Sequence of chain 1.B:
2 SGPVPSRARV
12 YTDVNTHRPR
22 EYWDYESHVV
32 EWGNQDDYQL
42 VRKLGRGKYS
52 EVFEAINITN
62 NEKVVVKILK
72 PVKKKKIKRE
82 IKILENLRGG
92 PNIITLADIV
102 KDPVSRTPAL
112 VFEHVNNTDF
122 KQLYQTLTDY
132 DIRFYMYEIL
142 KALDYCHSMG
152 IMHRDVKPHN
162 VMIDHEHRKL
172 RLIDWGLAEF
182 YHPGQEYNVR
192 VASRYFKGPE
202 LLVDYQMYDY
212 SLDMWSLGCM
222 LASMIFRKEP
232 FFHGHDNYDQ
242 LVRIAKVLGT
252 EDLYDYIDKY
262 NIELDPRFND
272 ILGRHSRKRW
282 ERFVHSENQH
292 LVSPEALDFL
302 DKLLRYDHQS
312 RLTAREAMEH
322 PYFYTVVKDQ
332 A

Binding-site contacts:
Ligand atom C19 contacts residue VAL116 of chain 1.B at 3.9 Å (hydrophobic).
Ligand atom N3 contacts residue MET163 of chain 1.B at 3.8 Å.
Ligand atom C7 contacts residue ASN118 of chain 1.B at 3.4 Å.
Ligand atom C22 contacts residue VAL66 of chain 1.B at 3.8 Å (hydrophobic).
Ligand atom N5 contacts residue ILE174 of chain 1.B at 3.9 Å.
Ligand atom N6 contacts residue VAL116 of chain 1.B at 2.9 Å (h-bond).
Ligand atom N5 contacts residue ILE95 of chain 1.B at 3.9 Å.
Ligand atom N4 contacts residue VAL116 of chain 1.B at 3.3 Å (h-bond).
Ligand atom C7 contacts residue ASN117 of chain 1.B at 3.5 Å.
Ligand atom C22 contacts residue GLU114 of chain 1.B at 3.3 Å.
Ligand atom C14 contacts residue VAL53 of chain 1.B at 3.6 Å (hydrophobic).
Ligand atom C1 contacts residue VAL116 of chain 1.B at 3.3 Å (hydrophobic).
Ligand atom C contacts residue VAL116 of chain 1.B at 3.5 Å (hydrophobic).
Ligand atom C8 contacts residue ASN118 of chain 1.B at 3.2 Å.
Ligand atom C12 contacts residue HIS160 of chain 1.B at 3.8 Å.
Ligand atom C17 contacts residue MET163 of chain 1.B at 3.6 Å (hydrophobic).
Ligand atom C3 contacts residue ASN118 of chain 1.B at 3.6 Å.
Ligand atom C20 contacts residue VAL66 of chain 1.B at 3.8 Å (hydrophobic).
Ligand atom C16 contacts residue LEU45 of chain 1.B at 3.6 Å (hydrophobic).
Ligand atom O3 contacts residue HIS160 of chain 1.B at 3.5 Å.
Ligand atom O3 contacts residue ASP175 of chain 1.B at 3.2 Å (salt-bridge).
Ligand atom C6 contacts residue ASN117 of chain 1.B at 3.4 Å.
Ligand atom O2 contacts residue HIS160 of chain 1.B at 3.2 Å (h-bond).
Ligand atom N contacts residue ASN118 of chain 1.B at 3.3 Å (h-bond).
Ligand atom C24 contacts residue HIS160 of chain 1.B at 3.7 Å.
Ligand atom C5 contacts residue ASN118 of chain 1.B at 3.9 Å.
Ligand atom C24 contacts residue ILE174 of chain 1.B at 3.7 Å (hydrophobic).
Ligand atom N2 contacts residue VAL66 of chain 1.B at 3.6 Å.
Ligand atom O contacts residue ASN118 of chain 1.B at 3.8 Å.
Ligand atom C15 contacts residue VAL53 of chain 1.B at 3.9 Å (hydrophobic).
Ligand atom C13 contacts residue LEU45 of chain 1.B at 3.9 Å (hydrophobic).
Ligand atom C24 contacts residue ASP175 of chain 1.B at 3.9 Å.
Ligand atom C22 contacts residue VAL116 of chain 1.B at 3.9 Å (hydrophobic).
Ligand atom N4 contacts residue VAL66 of chain 1.B at 3.5 Å.
Ligand atom O1 contacts residue ASN118 of chain 1.B at 3.2 Å (h-bond).
Ligand atom C4 contacts residue ASN118 of chain 1.B at 3.5 Å.
Ligand atom C21 contacts residue VAL66 of chain 1.B at 3.8 Å (hydrophobic).
Ligand atom C2 contacts residue ASN118 of chain 1.B at 3.5 Å.
Ligand atom C18 contacts residue MET163 of chain 1.B at 3.8 Å (hydrophobic).
Ligand atom N5 contacts residue PHE113 of chain 1.B at 3.4 Å.

A protein and the small-molecule ligand that binds it are described below.
Small molecule (SMILES): N#Cc1cnn2c3cc(nc12)N1C[C@H](C[C@H]1CO)OC/C=C/COc1cc(cc2c1NC(=O)CC2)N3